Binding-site contacts:
Ligand atom CZ2 contacts residue ASN207 of chain 3.A at 3.6 Å.
Ligand atom CB contacts residue GLU44 of chain 8.A at 3.4 Å.
Ligand atom CD2 contacts residue LEU41 of chain 3.A at 3.6 Å (hydrophobic).
Ligand atom CZ2 contacts residue ARG34 of chain 3.A at 3.7 Å.
Ligand atom CD2 contacts residue VAL40 of chain 8.A at 3.6 Å (hydrophobic).
Ligand atom CD1 contacts residue ASN207 of chain 3.A at 3.5 Å.
Ligand atom CA contacts residue VAL205 of chain 3.A at 3.9 Å (hydrophobic).
Ligand atom CZ contacts residue SER38 of chain 3.A at 3.3 Å.
Ligand atom CH2 contacts residue ILE37 of chain 8.A at 3.9 Å (hydrophobic).
Ligand atom C contacts residue GLU44 of chain 8.A at 3.8 Å.
Ligand atom O contacts residue ALA206 of chain 3.A at 3.2 Å.
Ligand atom CE1 contacts residue SER38 of chain 3.A at 3.7 Å.
Ligand atom NE1 contacts residue ASN74 of chain 8.A at 3.0 Å (h-bond).
Ligand atom N contacts residue GLU44 of chain 8.A at 2.9 Å (salt-bridge).
Ligand atom O contacts residue VAL205 of chain 3.A at 2.8 Å (h-bond).
Ligand atom CZ contacts residue ALA42 of chain 3.A at 3.6 Å (hydrophobic).
Ligand atom N contacts residue VAL205 of chain 3.A at 2.9 Å (h-bond).
Ligand atom CD1 contacts residue ALA206 of chain 3.A at 3.9 Å (hydrophobic).
Ligand atom CD1 contacts residue ASN74 of chain 8.A at 3.8 Å.
Ligand atom CD1 contacts residue VAL40 of chain 8.A at 3.8 Å (hydrophobic).
Ligand atom C contacts residue VAL205 of chain 3.A at 3.5 Å (hydrophobic).
Ligand atom CE1 contacts residue ALA206 of chain 3.A at 3.8 Å (hydrophobic).
Ligand atom O contacts residue VAL205 of chain 3.A at 3.6 Å.
Ligand atom O contacts residue ASN207 of chain 3.A at 3.1 Å (h-bond).
Ligand atom C contacts residue LEU203 of chain 3.A at 3.9 Å (hydrophobic).
Ligand atom CA contacts residue GLU44 of chain 8.A at 3.7 Å.
Ligand atom NE1 contacts residue VAL40 of chain 8.A at 3.8 Å.
Ligand atom C contacts residue ASN207 of chain 3.A at 3.9 Å.
Ligand atom CE3 contacts residue LEU41 of chain 8.A at 3.8 Å (hydrophobic).
Ligand atom CE2 contacts residue ASN207 of chain 3.A at 3.4 Å.
Ligand atom CZ2 contacts residue ASN74 of chain 8.A at 3.5 Å.
Ligand atom CH2 contacts residue ARG34 of chain 3.A at 3.5 Å.
Ligand atom N contacts residue GLU44 of chain 8.A at 3.2 Å (salt-bridge).
Ligand atom O contacts residue ASN207 of chain 3.A at 2.7 Å (h-bond).
Ligand atom CG contacts residue VAL40 of chain 8.A at 3.7 Å (hydrophobic).
Ligand atom CE2 contacts residue VAL40 of chain 8.A at 3.7 Å (hydrophobic).
Ligand atom CD2 contacts residue GLU45 of chain 3.A at 3.8 Å.
Ligand atom CA contacts residue VAL205 of chain 3.A at 3.3 Å (hydrophobic).
Ligand atom O contacts residue LYS204 of chain 3.A at 3.7 Å.
Ligand atom NE1 contacts residue ASN207 of chain 3.A at 3.5 Å (h-bond).

A protein and the small-molecule ligand that binds it are described below.
Small molecule (SMILES): CC(C)C[C@H](NC(=O)[C@H](CC1=CN=C2C=CC=CC12)NC(=O)[C@H](C)N)C(=O)N[C@@H](Cc1ccccc1)C(=O)N[C@@H](CCC(=O)O)C(=O)N[C@@H](C)C=O

Sequence of chain 8.A:
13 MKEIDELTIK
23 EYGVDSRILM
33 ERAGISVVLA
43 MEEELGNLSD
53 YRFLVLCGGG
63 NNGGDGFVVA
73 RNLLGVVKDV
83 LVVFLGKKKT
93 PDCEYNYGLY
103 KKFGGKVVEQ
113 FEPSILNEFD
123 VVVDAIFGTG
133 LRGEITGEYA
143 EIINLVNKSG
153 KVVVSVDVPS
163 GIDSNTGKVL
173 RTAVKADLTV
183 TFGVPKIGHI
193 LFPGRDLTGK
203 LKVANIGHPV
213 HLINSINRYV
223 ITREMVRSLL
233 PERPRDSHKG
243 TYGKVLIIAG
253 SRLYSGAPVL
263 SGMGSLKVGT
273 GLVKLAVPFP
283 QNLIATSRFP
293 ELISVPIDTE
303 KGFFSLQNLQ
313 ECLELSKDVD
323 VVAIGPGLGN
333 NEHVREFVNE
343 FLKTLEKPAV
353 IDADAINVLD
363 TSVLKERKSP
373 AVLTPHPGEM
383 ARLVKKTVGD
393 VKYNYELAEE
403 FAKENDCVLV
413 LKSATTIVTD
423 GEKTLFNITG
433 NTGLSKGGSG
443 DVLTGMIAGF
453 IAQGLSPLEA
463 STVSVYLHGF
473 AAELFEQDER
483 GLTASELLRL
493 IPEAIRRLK

Sequence of chain 3.A:
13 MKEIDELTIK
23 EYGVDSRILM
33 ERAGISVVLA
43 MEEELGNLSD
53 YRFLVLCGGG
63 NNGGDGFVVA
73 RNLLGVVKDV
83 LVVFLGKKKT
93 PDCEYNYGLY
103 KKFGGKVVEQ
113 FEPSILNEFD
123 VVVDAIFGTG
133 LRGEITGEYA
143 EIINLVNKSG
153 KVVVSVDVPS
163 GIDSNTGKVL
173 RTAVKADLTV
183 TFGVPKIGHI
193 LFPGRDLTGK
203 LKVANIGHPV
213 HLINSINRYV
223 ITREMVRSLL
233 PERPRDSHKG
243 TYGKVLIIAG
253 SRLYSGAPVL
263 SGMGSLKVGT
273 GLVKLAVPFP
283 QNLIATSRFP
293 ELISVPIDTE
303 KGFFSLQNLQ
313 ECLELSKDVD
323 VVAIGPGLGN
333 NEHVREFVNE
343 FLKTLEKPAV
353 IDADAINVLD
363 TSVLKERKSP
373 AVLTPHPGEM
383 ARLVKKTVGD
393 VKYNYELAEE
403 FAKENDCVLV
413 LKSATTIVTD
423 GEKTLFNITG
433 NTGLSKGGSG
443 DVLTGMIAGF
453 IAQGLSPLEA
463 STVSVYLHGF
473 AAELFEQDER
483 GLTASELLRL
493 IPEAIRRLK